Sequence of chain 2.L:
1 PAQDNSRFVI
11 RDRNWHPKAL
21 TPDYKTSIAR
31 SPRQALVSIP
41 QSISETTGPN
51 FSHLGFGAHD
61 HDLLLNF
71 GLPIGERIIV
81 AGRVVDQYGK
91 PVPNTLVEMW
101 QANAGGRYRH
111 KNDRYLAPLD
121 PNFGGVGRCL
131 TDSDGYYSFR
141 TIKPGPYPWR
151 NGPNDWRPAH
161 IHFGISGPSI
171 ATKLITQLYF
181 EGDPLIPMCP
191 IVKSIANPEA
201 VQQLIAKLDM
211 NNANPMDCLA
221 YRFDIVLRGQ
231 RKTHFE

Sequence of chain 2.K:
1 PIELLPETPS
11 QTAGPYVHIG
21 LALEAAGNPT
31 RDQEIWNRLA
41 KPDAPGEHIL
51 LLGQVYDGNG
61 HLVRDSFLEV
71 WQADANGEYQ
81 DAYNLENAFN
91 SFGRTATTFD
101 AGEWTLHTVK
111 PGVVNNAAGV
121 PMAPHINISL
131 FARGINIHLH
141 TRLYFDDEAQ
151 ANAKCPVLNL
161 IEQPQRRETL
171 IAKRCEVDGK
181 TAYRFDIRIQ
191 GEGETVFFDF

Binding-site contacts:
Ligand atom C6 contacts residue TYR16 of chain 2.K at 3.3 Å (hydrophobic).
Ligand atom C2 contacts residue PRO15 of chain 2.K at 3.2 Å (hydrophobic).
Ligand atom C5 contacts residue PRO15 of chain 2.K at 4.1 Å (hydrophobic).
Ligand atom C3 contacts residue PRO15 of chain 2.K at 3.5 Å (hydrophobic).
Ligand atom I3 contacts residue FE1 of chain 2.GA at 4.2 Å.
Ligand atom C3 contacts residue FE1 of chain 2.GA at 3.8 Å.
Ligand atom C7 contacts residue PRO15 of chain 2.K at 3.6 Å (hydrophobic).
Ligand atom C6 contacts residue TYR147 of chain 2.L at 3.5 Å (hydrophobic).
Ligand atom I3 contacts residue ILE191 of chain 2.L at 3.7 Å.
Ligand atom I3 contacts residue GLY14 of chain 2.K at 4.0 Å.
Ligand atom C4 contacts residue TYR147 of chain 2.L at 2.6 Å (hydrophobic).
Ligand atom C4 contacts residue HIS162 of chain 2.L at 4.3 Å.
Ligand atom O2 contacts residue PRO15 of chain 2.K at 4.0 Å.
Ligand atom C4 contacts residue FE1 of chain 2.GA at 2.8 Å.
Ligand atom C4 contacts residue PRO15 of chain 2.K at 3.9 Å (hydrophobic).
Ligand atom O4 contacts residue HIS160 of chain 2.L at 3.4 Å (h-bond).
Ligand atom O2 contacts residue TRP149 of chain 2.L at 4.0 Å.
Ligand atom O1 contacts residue TRP149 of chain 2.L at 3.5 Å.
Ligand atom O4 contacts residue ARG157 of chain 2.L at 4.3 Å.
Ligand atom O1 contacts residue PRO15 of chain 2.K at 4.0 Å.
Ligand atom C5 contacts residue TYR108 of chain 2.L at 3.7 Å (hydrophobic).
Ligand atom C5 contacts residue TYR147 of chain 2.L at 2.9 Å (hydrophobic).
Ligand atom C2 contacts residue TRP149 of chain 2.L at 4.3 Å (hydrophobic).
Ligand atom I3 contacts residue ARG157 of chain 2.L at 3.3 Å.
Ligand atom I3 contacts residue GLN177 of chain 2.L at 4.2 Å.
Ligand atom O4 contacts residue TYR147 of chain 2.L at 2.2 Å (h-bond).
Ligand atom C7 contacts residue TRP149 of chain 2.L at 4.0 Å (hydrophobic).
Ligand atom O4 contacts residue FE1 of chain 2.GA at 1.5 Å.
Ligand atom C1 contacts residue PRO15 of chain 2.K at 3.4 Å (hydrophobic).
Ligand atom C5 contacts residue FE1 of chain 2.GA at 3.6 Å.
Ligand atom C3 contacts residue TYR147 of chain 2.L at 3.5 Å (hydrophobic).
Ligand atom I3 contacts residue THR12 of chain 2.K at 4.1 Å.
Ligand atom C1 contacts residue TYR147 of chain 2.L at 4.3 Å (hydrophobic).
Ligand atom I3 contacts residue HIS162 of chain 2.L at 4.0 Å.
Ligand atom O4 contacts residue TYR108 of chain 2.L at 3.1 Å (h-bond).
Ligand atom C4 contacts residue TYR16 of chain 2.K at 4.3 Å (hydrophobic).
Ligand atom C5 contacts residue TYR16 of chain 2.K at 3.4 Å (hydrophobic).
Ligand atom C4 contacts residue TYR108 of chain 2.L at 4.2 Å (hydrophobic).
Ligand atom O4 contacts residue HIS162 of chain 2.L at 3.0 Å (h-bond).
Ligand atom C6 contacts residue PRO15 of chain 2.K at 3.6 Å (hydrophobic).

The protein below binds the small molecule below.
Small molecule (SMILES): O=C(O)c1ccc(O)c(I)c1